Sequence of chain 1.V:
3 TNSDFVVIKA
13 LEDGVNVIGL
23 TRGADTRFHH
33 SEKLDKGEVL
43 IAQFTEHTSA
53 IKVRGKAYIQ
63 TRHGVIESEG

The protein below binds the small molecule below.
Small molecule (SMILES): N[C@@H](Cc1c[nH]c2ccccc12)C(=O)O

Binding-site contacts:
Ligand atom CD1 contacts residue THR47 of chain 1.V at 3.7 Å.
Ligand atom C contacts residue GLY25 of chain 1.L at 3.5 Å.
Ligand atom C contacts residue SER51 of chain 1.L at 3.6 Å.
Ligand atom CZ2 contacts residue ILE53 of chain 1.V at 4.0 Å (hydrophobic).
Ligand atom CD1 contacts residue GLN45 of chain 1.V at 3.6 Å.
Ligand atom CA contacts residue GLY25 of chain 1.L at 3.5 Å.
Ligand atom CA contacts residue THR28 of chain 1.L at 3.3 Å.
Ligand atom CG contacts residue SER51 of chain 1.L at 3.8 Å.
Ligand atom CZ2 contacts residue THR50 of chain 1.V at 4.0 Å.
Ligand atom N contacts residue GLY25 of chain 1.L at 2.7 Å (h-bond).
Ligand atom OXT contacts residue THR50 of chain 1.V at 2.8 Å (h-bond).
Ligand atom CA contacts residue SER51 of chain 1.L at 3.9 Å.
Ligand atom C contacts residue THR47 of chain 1.V at 3.4 Å.
Ligand atom NE1 contacts residue GLN45 of chain 1.V at 2.8 Å (h-bond).
Ligand atom OXT contacts residue HIS49 of chain 1.V at 3.9 Å.
Ligand atom CE3 contacts residue HIS32 of chain 1.V at 4.0 Å.
Ligand atom N contacts residue THR28 of chain 1.L at 2.8 Å (h-bond).
Ligand atom CE2 contacts residue GLN45 of chain 1.V at 3.9 Å.
Ligand atom CE2 contacts residue ALA44 of chain 1.V at 4.0 Å (hydrophobic).
Ligand atom CD2 contacts residue THR50 of chain 1.V at 4.0 Å.
Ligand atom OXT contacts residue THR47 of chain 1.V at 2.5 Å (h-bond).
Ligand atom CB contacts residue SER51 of chain 1.L at 3.4 Å.
Ligand atom O contacts residue ARG24 of chain 1.L at 3.6 Å.
Ligand atom CZ2 contacts residue ALA44 of chain 1.V at 3.9 Å (hydrophobic).
Ligand atom CE2 contacts residue THR50 of chain 1.V at 3.9 Å.
Ligand atom OXT contacts residue HIS31 of chain 1.V at 3.9 Å.
Ligand atom NE1 contacts residue ALA44 of chain 1.V at 3.9 Å.
Ligand atom N contacts residue ARG24 of chain 1.L at 4.0 Å.
Ligand atom CB contacts residue THR28 of chain 1.L at 3.5 Å.
Ligand atom CB contacts residue THR23 of chain 1.L at 3.8 Å.
Ligand atom CZ3 contacts residue GLY21 of chain 1.V at 3.6 Å.
Ligand atom O contacts residue SER51 of chain 1.L at 2.8 Å (h-bond).
Ligand atom C contacts residue THR50 of chain 1.V at 3.9 Å.
Ligand atom CD1 contacts residue SER51 of chain 1.L at 3.5 Å.
Ligand atom N contacts residue ASP27 of chain 1.L at 3.2 Å (salt-bridge).
Ligand atom CH2 contacts residue GLY21 of chain 1.V at 3.5 Å.
Ligand atom CA contacts residue THR23 of chain 1.L at 3.9 Å.
Ligand atom O contacts residue GLY25 of chain 1.L at 3.1 Å (h-bond).
Ligand atom O contacts residue THR47 of chain 1.V at 3.5 Å.
Ligand atom N contacts residue THR23 of chain 1.L at 3.0 Å (h-bond).

Sequence of chain 1.L:
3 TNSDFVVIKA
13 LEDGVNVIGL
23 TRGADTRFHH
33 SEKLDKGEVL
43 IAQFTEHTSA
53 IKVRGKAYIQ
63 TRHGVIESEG